Sequence of chain 1.C:
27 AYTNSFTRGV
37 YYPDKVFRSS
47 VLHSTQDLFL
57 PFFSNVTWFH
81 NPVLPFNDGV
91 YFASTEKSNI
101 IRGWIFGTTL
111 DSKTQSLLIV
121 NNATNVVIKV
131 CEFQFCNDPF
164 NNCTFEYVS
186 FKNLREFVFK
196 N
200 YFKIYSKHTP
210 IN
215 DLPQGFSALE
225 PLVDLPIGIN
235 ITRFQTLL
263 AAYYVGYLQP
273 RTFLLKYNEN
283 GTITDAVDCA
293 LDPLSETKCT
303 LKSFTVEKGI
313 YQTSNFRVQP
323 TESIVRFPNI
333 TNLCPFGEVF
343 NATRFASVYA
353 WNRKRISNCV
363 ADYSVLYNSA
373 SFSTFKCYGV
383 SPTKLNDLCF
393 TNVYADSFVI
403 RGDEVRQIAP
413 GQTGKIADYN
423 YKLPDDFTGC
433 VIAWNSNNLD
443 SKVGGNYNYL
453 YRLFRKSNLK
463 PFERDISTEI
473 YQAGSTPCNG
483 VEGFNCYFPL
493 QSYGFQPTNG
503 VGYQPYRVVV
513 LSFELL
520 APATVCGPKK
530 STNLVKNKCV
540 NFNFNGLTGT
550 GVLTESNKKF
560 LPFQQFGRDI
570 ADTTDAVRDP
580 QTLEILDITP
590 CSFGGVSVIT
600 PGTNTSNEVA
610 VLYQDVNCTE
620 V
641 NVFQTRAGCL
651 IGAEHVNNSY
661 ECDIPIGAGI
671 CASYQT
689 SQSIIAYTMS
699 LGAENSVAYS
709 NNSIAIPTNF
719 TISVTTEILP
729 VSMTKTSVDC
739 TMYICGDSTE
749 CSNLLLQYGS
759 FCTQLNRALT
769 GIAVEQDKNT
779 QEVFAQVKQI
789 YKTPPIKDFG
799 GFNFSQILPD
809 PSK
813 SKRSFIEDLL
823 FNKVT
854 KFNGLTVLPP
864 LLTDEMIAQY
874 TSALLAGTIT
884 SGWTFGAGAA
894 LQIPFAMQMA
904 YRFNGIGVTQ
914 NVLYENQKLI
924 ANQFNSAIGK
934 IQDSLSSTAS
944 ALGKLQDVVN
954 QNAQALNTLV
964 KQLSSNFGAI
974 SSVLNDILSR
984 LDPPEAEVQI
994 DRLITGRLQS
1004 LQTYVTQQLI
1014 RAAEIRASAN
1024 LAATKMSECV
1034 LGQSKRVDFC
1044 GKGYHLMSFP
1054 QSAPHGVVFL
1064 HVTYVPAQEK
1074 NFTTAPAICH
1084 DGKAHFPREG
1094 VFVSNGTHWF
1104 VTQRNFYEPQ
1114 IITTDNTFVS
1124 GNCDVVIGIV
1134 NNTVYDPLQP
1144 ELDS

Binding-site contacts:
Ligand atom O5 contacts residue GLN804 of chain 1.C at 3.8 Å.
Ligand atom O6 contacts residue SER803 of chain 1.C at 3.5 Å (h-bond).
Ligand atom O5 contacts residue SER803 of chain 1.C at 3.2 Å (h-bond).
Ligand atom C3 contacts residue ASN801 of chain 1.C at 3.8 Å.
Ligand atom C5 contacts residue GLN804 of chain 1.C at 3.6 Å.
Ligand atom C1 contacts residue ASN801 of chain 1.C at 1.4 Å.
Ligand atom O5 contacts residue ASN801 of chain 1.C at 2.3 Å (h-bond).
Ligand atom C5 contacts residue ASN801 of chain 1.C at 3.6 Å.
Ligand atom C4 contacts residue ASN801 of chain 1.C at 4.2 Å.
Ligand atom C7 contacts residue ASN801 of chain 1.C at 3.5 Å.
Ligand atom C2 contacts residue ASN801 of chain 1.C at 2.4 Å.
Ligand atom O7 contacts residue SER803 of chain 1.C at 4.1 Å.
Ligand atom C6 contacts residue SER803 of chain 1.C at 4.1 Å.
Ligand atom C1 contacts residue SER803 of chain 1.C at 3.2 Å.
Ligand atom O6 contacts residue GLN804 of chain 1.C at 1.3 Å (h-bond).
Ligand atom O7 contacts residue ASN801 of chain 1.C at 3.5 Å (h-bond).
Ligand atom C8 contacts residue GLN804 of chain 1.C at 4.5 Å.
Ligand atom N2 contacts residue ASN801 of chain 1.C at 2.9 Å (h-bond).
Ligand atom C5 contacts residue SER803 of chain 1.C at 3.4 Å.
Ligand atom C6 contacts residue GLN804 of chain 1.C at 2.7 Å.

A small-molecule ligand and the protein it binds are described below.
Small molecule (SMILES): CC(=O)N[C@H]1[C@H](O[C@H]2[C@H](O)[C@@H](NC(C)=O)CO[C@@H]2CO)O[C@H](CO)[C@@H](O)[C@@H]1O